Binding-site contacts:
Ligand atom N2 contacts residue ASN154 of chain 52.C at 3.9 Å.
Ligand atom C8 contacts residue ASP94 of chain 52.H at 3.5 Å.
Ligand atom C2 contacts residue MET151 of chain 52.C at 4.1 Å (hydrophobic).
Ligand atom C4 contacts residue LEU96 of chain 52.H at 4.3 Å (hydrophobic).
Ligand atom O5 contacts residue ASN154 of chain 52.C at 4.0 Å.
Ligand atom O7 contacts residue MET151 of chain 52.C at 3.3 Å.
Ligand atom C2 contacts residue ASN154 of chain 52.C at 4.0 Å.
Ligand atom C1 contacts residue ASN154 of chain 52.C at 3.1 Å.
Ligand atom C8 contacts residue ASN154 of chain 52.C at 4.2 Å.
Ligand atom O7 contacts residue GLY150 of chain 52.C at 2.8 Å (h-bond).
Ligand atom O7 contacts residue HIS148 of chain 52.C at 4.0 Å.
Ligand atom C1 contacts residue SER95 of chain 52.H at 3.6 Å.
Ligand atom C2 contacts residue SER95 of chain 52.H at 3.4 Å.
Ligand atom C3 contacts residue SER95 of chain 52.H at 3.2 Å.
Ligand atom O7 contacts residue ASN154 of chain 52.C at 2.9 Å (h-bond).
Ligand atom C1 contacts residue LEU96 of chain 52.H at 3.9 Å (hydrophobic).
Ligand atom C3 contacts residue LEU96 of chain 52.H at 4.2 Å (hydrophobic).
Ligand atom N2 contacts residue LEU96 of chain 52.H at 3.6 Å.
Ligand atom N2 contacts residue SER95 of chain 52.H at 2.6 Å (h-bond).
Ligand atom C7 contacts residue GLY150 of chain 52.C at 3.7 Å.
Ligand atom O3 contacts residue SER95 of chain 52.H at 3.2 Å (h-bond).
Ligand atom C1 contacts residue MET151 of chain 52.C at 3.6 Å (hydrophobic).
Ligand atom C8 contacts residue GLY150 of chain 52.C at 3.8 Å.
Ligand atom C2 contacts residue LEU96 of chain 52.H at 3.6 Å (hydrophobic).
Ligand atom O3 contacts residue LEU96 of chain 52.H at 4.1 Å.
Ligand atom O5 contacts residue LEU96 of chain 52.H at 4.5 Å.
Ligand atom C7 contacts residue ASN154 of chain 52.C at 3.4 Å.
Ligand atom O4 contacts residue LEU96 of chain 52.H at 3.2 Å.
Ligand atom C7 contacts residue MET151 of chain 52.C at 4.3 Å (hydrophobic).
Ligand atom O5 contacts residue MET151 of chain 52.C at 3.8 Å.
Ligand atom C8 contacts residue SER95 of chain 52.H at 3.5 Å.
Ligand atom C7 contacts residue SER95 of chain 52.H at 3.5 Å.

Sequence of chain 52.H:
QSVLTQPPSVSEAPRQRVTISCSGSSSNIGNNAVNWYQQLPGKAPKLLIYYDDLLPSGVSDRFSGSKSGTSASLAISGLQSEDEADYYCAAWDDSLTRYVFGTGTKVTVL

Sequence of chain 52.C:
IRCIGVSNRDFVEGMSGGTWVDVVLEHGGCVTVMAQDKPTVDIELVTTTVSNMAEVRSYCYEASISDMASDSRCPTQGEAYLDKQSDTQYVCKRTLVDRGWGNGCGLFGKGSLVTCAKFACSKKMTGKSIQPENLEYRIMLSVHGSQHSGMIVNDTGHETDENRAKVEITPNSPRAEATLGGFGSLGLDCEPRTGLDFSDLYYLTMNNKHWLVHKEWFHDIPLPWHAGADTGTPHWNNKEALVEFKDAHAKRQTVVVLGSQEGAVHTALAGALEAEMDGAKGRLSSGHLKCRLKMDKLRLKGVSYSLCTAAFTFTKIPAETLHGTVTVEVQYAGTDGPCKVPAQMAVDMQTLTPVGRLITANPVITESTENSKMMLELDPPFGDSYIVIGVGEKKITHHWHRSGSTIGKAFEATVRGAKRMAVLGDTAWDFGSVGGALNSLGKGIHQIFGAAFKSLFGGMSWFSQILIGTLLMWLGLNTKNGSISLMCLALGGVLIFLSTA

This protein binds this small molecule.
Small molecule (SMILES): CC(=O)N[C@H]1[C@H](O[C@H]2[C@H](O)[C@@H](NC(C)=O)CO[C@@H]2CO)O[C@H](CO)[C@@H](O)[C@@H]1O